Binding-site contacts:
Ligand atom C3 contacts residue GLU522 of chain 1.B at 3.6 Å.
Ligand atom N2 contacts residue GLN527 of chain 1.B at 3.4 Å (h-bond).
Ligand atom C8 contacts residue GLN527 of chain 1.B at 3.8 Å.
Ligand atom C4 contacts residue GLU522 of chain 1.B at 3.6 Å.
Ligand atom C4 contacts residue THR418 of chain 1.B at 3.6 Å.
Ligand atom C3 contacts residue PRO524 of chain 1.B at 3.8 Å (hydrophobic).
Ligand atom O7 contacts residue TYR521 of chain 1.B at 3.0 Å (h-bond).
Ligand atom O3 contacts residue ASP417 of chain 1.B at 3.0 Å (salt-bridge).
Ligand atom C3 contacts residue GLN527 of chain 1.B at 3.6 Å.
Ligand atom O2 contacts residue ASN416 of chain 1.B at 3.3 Å (h-bond).
Ligand atom O4 contacts residue ASN416 of chain 1.B at 3.5 Å (h-bond).
Ligand atom C6 contacts residue GLU522 of chain 1.B at 3.8 Å.
Ligand atom O4 contacts residue PRO524 of chain 1.B at 3.4 Å.
Ligand atom C1 contacts residue ASN416 of chain 1.B at 1.4 Å.
Ligand atom O2 contacts residue ASP421 of chain 1.B at 3.9 Å.
Ligand atom O5 contacts residue ASN416 of chain 1.B at 2.4 Å (h-bond).
Ligand atom C5 contacts residue ASN416 of chain 1.B at 3.6 Å.
Ligand atom O3 contacts residue ASP421 of chain 1.B at 3.1 Å (salt-bridge).
Ligand atom O6 contacts residue GLY523 of chain 1.B at 3.9 Å.
Ligand atom C2 contacts residue ASN416 of chain 1.B at 2.5 Å.
Ligand atom O5 contacts residue GLY523 of chain 1.B at 3.7 Å.
Ligand atom O7 contacts residue PRO524 of chain 1.B at 3.8 Å.
Ligand atom C2 contacts residue GLN527 of chain 1.B at 3.7 Å.
Ligand atom C2 contacts residue ASN416 of chain 1.B at 3.2 Å.
Ligand atom O3 contacts residue THR418 of chain 1.B at 3.5 Å (h-bond).
Ligand atom C1 contacts residue GLN527 of chain 1.B at 3.5 Å.
Ligand atom O4 contacts residue THR418 of chain 1.B at 3.5 Å (h-bond).
Ligand atom C1 contacts residue GLU522 of chain 1.B at 3.7 Å.
Ligand atom C6 contacts residue THR418 of chain 1.B at 4.0 Å.
Ligand atom O7 contacts residue GLN527 of chain 1.B at 2.7 Å (h-bond).
Ligand atom C7 contacts residue GLN527 of chain 1.B at 3.0 Å.
Ligand atom O4 contacts residue ASP417 of chain 1.B at 3.9 Å.
Ligand atom C3 contacts residue ASN416 of chain 1.B at 3.8 Å.
Ligand atom C3 contacts residue ASP421 of chain 1.B at 3.6 Å.
Ligand atom O3 contacts residue GLU522 of chain 1.B at 3.2 Å.
Ligand atom C3 contacts residue ASN416 of chain 1.B at 3.9 Å.
Ligand atom O3 contacts residue ASN416 of chain 1.B at 3.3 Å (h-bond).
Ligand atom C2 contacts residue GLU522 of chain 1.B at 3.5 Å.
Ligand atom C8 contacts residue GLU403 of chain 1.B at 3.3 Å.
Ligand atom N2 contacts residue ASN416 of chain 1.B at 2.9 Å (h-bond).

Sequence of chain 1.B:
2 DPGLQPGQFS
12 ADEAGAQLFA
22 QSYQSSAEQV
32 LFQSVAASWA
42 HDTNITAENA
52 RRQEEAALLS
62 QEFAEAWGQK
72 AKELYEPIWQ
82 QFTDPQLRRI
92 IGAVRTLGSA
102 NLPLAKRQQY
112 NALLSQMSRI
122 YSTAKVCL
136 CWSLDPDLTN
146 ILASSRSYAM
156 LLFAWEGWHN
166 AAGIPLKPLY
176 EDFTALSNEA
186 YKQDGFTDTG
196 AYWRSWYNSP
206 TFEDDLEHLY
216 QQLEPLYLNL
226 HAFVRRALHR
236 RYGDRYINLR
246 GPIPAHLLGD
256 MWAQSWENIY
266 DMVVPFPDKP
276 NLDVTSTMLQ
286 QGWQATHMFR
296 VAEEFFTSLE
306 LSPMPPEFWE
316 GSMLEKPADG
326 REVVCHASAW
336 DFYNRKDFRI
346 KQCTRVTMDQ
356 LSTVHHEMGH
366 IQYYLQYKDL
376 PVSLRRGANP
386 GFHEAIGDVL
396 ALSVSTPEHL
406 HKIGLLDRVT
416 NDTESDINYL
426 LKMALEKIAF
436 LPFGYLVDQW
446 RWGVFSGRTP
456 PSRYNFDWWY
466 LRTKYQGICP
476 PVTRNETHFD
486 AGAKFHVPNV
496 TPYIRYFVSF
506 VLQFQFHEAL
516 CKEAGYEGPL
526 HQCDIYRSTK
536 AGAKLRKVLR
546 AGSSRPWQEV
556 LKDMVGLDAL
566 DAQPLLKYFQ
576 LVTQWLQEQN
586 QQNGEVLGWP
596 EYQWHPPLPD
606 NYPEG

This small molecule binds to this protein.
Small molecule (SMILES): CC(=O)N[C@H]1[C@H](O[C@H]2[C@H](O)[C@@H](NC(C)=O)CO[C@@H]2CO[C@@H]2O[C@@H](C)[C@@H](O)[C@@H](O)[C@@H]2O)O[C@H](CO)[C@@H](O[C@@H]2O[C@H](CO)[C@@H](O)[C@H](O)[C@@H]2O)[C@@H]1O